Sequence of chain 9.S:
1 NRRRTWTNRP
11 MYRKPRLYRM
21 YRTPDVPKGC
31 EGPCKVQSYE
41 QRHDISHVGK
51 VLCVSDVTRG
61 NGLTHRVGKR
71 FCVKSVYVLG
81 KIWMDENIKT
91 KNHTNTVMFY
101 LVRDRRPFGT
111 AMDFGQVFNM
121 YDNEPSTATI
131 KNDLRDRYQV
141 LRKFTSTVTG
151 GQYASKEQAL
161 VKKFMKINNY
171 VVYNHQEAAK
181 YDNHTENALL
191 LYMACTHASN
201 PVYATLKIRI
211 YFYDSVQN

Binding-site contacts:
Ligand atom OP2 contacts residue TYR54 of chain 9.U at 2.6 Å (h-bond).
Ligand atom C4 contacts residue PHE141 of chain 9.U at 3.4 Å (hydrophobic).
Ligand atom O4' contacts residue ARG103 of chain 9.S at 3.4 Å (salt-bridge).
Ligand atom C3' contacts residue TYR188 of chain 9.U at 3.2 Å (hydrophobic).
Ligand atom C5' contacts residue ARG47 of chain 10.O at 3.5 Å.
Ligand atom O3' contacts residue LEU141 of chain 9.S at 3.5 Å (h-bond).
Ligand atom C2 contacts residue PHE141 of chain 9.U at 3.5 Å (hydrophobic).
Ligand atom OP1 contacts residue ARG47 of chain 10.O at 3.2 Å (salt-bridge).
Ligand atom OP1 contacts residue LYS143 of chain 9.S at 3.0 Å (salt-bridge).
Ligand atom C5 contacts residue PHE141 of chain 9.U at 3.4 Å (hydrophobic).
Ligand atom O3' contacts residue ARG105 of chain 9.S at 3.4 Å (salt-bridge).
Ligand atom N4 contacts residue LYS51 of chain 9.U at 3.4 Å.
Ligand atom N3 contacts residue PHE141 of chain 9.U at 3.6 Å.
Ligand atom C6 contacts residue PHE141 of chain 9.U at 3.4 Å (hydrophobic).
Ligand atom C2' contacts residue TYR188 of chain 9.U at 3.1 Å (hydrophobic).
Ligand atom O2 contacts residue TYR188 of chain 9.U at 3.1 Å.
Ligand atom O3' contacts residue ASN195 of chain 10.O at 3.4 Å (h-bond).
Ligand atom C2' contacts residue CYS11 of chain 9.U at 3.6 Å (hydrophobic).
Ligand atom N6 contacts residue PHE141 of chain 9.U at 3.4 Å.
Ligand atom N1 contacts residue PHE141 of chain 9.U at 3.4 Å.
Ligand atom OP1 contacts residue ARG105 of chain 9.S at 2.9 Å (salt-bridge).
Ligand atom OP2 contacts residue TYR188 of chain 9.U at 2.7 Å (h-bond).
Ligand atom C5 contacts residue TYR190 of chain 9.U at 3.6 Å (hydrophobic).
Ligand atom C5' contacts residue ARG103 of chain 9.S at 3.4 Å.
Ligand atom OP2 contacts residue LYS143 of chain 9.S at 2.9 Å (salt-bridge).
Ligand atom OP2 contacts residue ASN195 of chain 10.O at 3.6 Å.
Ligand atom OP1 contacts residue ARG142 of chain 9.S at 3.5 Å.
Ligand atom N7 contacts residue PHE141 of chain 9.U at 3.5 Å.
Ligand atom N4 contacts residue SER52 of chain 9.U at 3.6 Å (h-bond).
Ligand atom P contacts residue ARG47 of chain 10.O at 3.6 Å.
Ligand atom O5' contacts residue ARG135 of chain 9.S at 3.4 Å.
Ligand atom OP1 contacts residue ASP136 of chain 9.S at 2.8 Å (salt-bridge).
Ligand atom OP2 contacts residue ASN195 of chain 10.O at 2.9 Å (h-bond).
Ligand atom O3' contacts residue ARG47 of chain 10.O at 3.5 Å (salt-bridge).
Ligand atom O3' contacts residue TYR188 of chain 9.U at 2.9 Å (h-bond).
Ligand atom C2' contacts residue ASN195 of chain 10.O at 3.6 Å.
Ligand atom OP2 contacts residue ARG186 of chain 9.U at 3.0 Å (salt-bridge).
Ligand atom OP1 contacts residue ARG135 of chain 9.S at 3.1 Å (salt-bridge).
Ligand atom P contacts residue TYR188 of chain 9.U at 3.4 Å.
Ligand atom C5' contacts residue LYS143 of chain 9.S at 3.6 Å.

Sequence of chain 10.O:
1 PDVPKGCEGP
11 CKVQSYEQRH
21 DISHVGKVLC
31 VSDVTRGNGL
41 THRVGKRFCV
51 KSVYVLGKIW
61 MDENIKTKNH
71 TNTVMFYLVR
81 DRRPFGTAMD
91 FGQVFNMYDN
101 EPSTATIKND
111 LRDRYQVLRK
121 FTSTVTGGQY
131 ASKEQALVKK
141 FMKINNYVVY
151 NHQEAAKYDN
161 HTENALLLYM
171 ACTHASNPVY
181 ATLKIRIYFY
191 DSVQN

A protein and the small-molecule ligand that binds it are described below.
Small molecule (SMILES): Nc1ccn([C@H]2C[C@H](O[P](=O)(O)OC[C@H]3O[C@@H](n4cnc5c(N)ncnc54)C[C@@H]3O[P](=O)(O)OC[C@H]3O[C@@H](n4cnc5c(N)ncnc54)C[C@@H]3O[P](=O)(O)OC[C@H]3O[C@@H](n4ccc(N)nc4=O)C[C@@H]3O[P](=O)(O)OC[C@H]3O[C@@H](n4ccc(N)nc4=O)C[C@@H]3O[P](=O)(O)OC[C@H]3O[C@@H](n4cnc5c(N)ncnc54)C[C@@H]3O[P](=O)(O)OC[C@H]3O[C@@H](n4ccc(N)nc4=O)C[C@@H]3O)[C@@H](COP(=O)=O)O2)c(=O)n1

Sequence of chain 9.U:
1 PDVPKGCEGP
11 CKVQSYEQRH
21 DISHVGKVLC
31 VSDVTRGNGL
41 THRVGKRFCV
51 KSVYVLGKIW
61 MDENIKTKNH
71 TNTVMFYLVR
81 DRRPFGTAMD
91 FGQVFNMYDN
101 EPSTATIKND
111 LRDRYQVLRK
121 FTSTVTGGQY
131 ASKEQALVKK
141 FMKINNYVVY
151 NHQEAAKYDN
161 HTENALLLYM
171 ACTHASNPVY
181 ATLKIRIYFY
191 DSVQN